Sequence of chain 25.A:
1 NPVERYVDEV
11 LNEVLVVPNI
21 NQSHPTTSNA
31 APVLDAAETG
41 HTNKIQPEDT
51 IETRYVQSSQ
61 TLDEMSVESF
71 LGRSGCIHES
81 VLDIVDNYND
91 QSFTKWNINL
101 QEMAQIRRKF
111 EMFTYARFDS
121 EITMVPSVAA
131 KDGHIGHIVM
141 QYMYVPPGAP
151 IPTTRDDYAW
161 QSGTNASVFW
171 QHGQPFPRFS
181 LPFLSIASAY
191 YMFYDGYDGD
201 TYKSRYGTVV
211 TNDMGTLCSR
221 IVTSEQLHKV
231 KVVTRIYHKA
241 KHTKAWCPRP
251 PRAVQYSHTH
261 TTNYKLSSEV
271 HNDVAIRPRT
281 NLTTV

Sequence of chain 25.C:
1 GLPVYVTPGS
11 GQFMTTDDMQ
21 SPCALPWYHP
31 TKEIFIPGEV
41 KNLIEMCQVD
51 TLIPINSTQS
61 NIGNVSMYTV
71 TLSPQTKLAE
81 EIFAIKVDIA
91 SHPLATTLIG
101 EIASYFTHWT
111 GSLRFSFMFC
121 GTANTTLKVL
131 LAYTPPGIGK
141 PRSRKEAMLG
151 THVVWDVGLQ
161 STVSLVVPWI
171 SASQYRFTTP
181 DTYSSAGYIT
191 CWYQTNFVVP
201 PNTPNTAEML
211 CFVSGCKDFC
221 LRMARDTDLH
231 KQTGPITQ

Binding-site contacts:
Ligand atom CM4 contacts residue TYR142 of chain 25.A at 3.5 Å (hydrophobic).
Ligand atom F1 contacts residue PHE179 of chain 25.A at 3.8 Å.
Ligand atom CM4 contacts residue PHE179 of chain 25.A at 3.8 Å (hydrophobic).
Ligand atom C3A contacts residue PHE179 of chain 25.A at 3.4 Å (hydrophobic).
Ligand atom C2A contacts residue TYR144 of chain 25.A at 3.5 Å (hydrophobic).
Ligand atom C1B contacts residue LEU181 of chain 25.A at 3.7 Å (hydrophobic).
Ligand atom C4B contacts residue LEU181 of chain 25.A at 3.5 Å (hydrophobic).
Ligand atom N1A contacts residue LEU181 of chain 25.A at 3.7 Å.
Ligand atom F1 contacts residue TYR142 of chain 25.A at 3.6 Å.
Ligand atom C3A contacts residue TYR144 of chain 25.A at 3.4 Å (hydrophobic).
Ligand atom C5 contacts residue MET214 of chain 25.A at 3.5 Å (hydrophobic).
Ligand atom F3 contacts residue ALA166 of chain 25.A at 2.8 Å.
Ligand atom F3 contacts residue TYR142 of chain 25.A at 2.8 Å.
Ligand atom O1 contacts residue MET214 of chain 25.A at 3.5 Å (h-bond).
Ligand atom F1 contacts residue LEU217 of chain 25.A at 3.4 Å.
Ligand atom F2 contacts residue TYR142 of chain 25.A at 3.6 Å.
Ligand atom CM6 contacts residue LEU184 of chain 25.A at 3.0 Å (hydrophobic).
Ligand atom C1B contacts residue ILE98 of chain 25.A at 3.6 Å (hydrophobic).
Ligand atom CM6 contacts residue TYR144 of chain 25.A at 3.3 Å (hydrophobic).
Ligand atom CM6 contacts residue MET214 of chain 25.A at 3.5 Å (hydrophobic).
Ligand atom F2 contacts residue PHE179 of chain 25.A at 3.3 Å.
Ligand atom CM2 contacts residue ILE122 of chain 25.A at 3.5 Å (hydrophobic).
Ligand atom O1A contacts residue TYR144 of chain 25.A at 3.1 Å.
Ligand atom N1A contacts residue PHE179 of chain 25.A at 3.7 Å.
Ligand atom C4 contacts residue TYR190 of chain 25.A at 3.4 Å (hydrophobic).
Ligand atom C2A contacts residue PHE179 of chain 25.A at 3.6 Å (hydrophobic).
Ligand atom CM3 contacts residue ASN212 of chain 25.A at 3.5 Å.
Ligand atom F2 contacts residue VAL168 of chain 25.A at 2.6 Å.
Ligand atom F3 contacts residue TYR144 of chain 25.A at 2.9 Å.
Ligand atom N3A contacts residue PHE179 of chain 25.A at 3.2 Å.
Ligand atom O1B contacts residue ILE98 of chain 25.A at 3.0 Å.
Ligand atom F3 contacts residue MET143 of chain 25.A at 3.3 Å.
Ligand atom F3 contacts residue SER167 of chain 25.A at 3.8 Å.
Ligand atom N1A contacts residue TYR144 of chain 25.A at 3.1 Å.
Ligand atom C1C contacts residue MET214 of chain 25.A at 3.5 Å (hydrophobic).
Ligand atom CM3 contacts residue TYR190 of chain 25.A at 3.5 Å (hydrophobic).
Ligand atom N3A contacts residue TYR144 of chain 25.A at 3.7 Å.
Ligand atom C6B contacts residue LEU181 of chain 25.A at 3.4 Å (hydrophobic).
Ligand atom C5B contacts residue TYR144 of chain 25.A at 3.5 Å (hydrophobic).
Ligand atom C5B contacts residue LEU181 of chain 25.A at 3.4 Å (hydrophobic).

This small molecule binds to this protein.
Small molecule (SMILES): Cc1cc(CCCOc2c(C)cc(-c3noc(C(F)(F)F)n3)cc2C)on1